Sequence of chain 1.C:
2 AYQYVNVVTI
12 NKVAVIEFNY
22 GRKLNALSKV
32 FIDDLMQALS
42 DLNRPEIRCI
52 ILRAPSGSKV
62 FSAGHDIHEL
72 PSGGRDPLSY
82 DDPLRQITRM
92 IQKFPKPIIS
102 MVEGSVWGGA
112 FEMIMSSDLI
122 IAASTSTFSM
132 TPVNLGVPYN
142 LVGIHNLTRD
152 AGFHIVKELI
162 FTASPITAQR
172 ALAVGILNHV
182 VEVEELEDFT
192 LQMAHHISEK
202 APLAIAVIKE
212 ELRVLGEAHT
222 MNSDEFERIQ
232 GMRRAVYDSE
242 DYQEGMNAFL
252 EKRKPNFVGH

This protein binds this small molecule.
Small molecule (SMILES): CC(C(=O)NCCNC(=O)CCNC(=O)[C@H](O)C(C)(C)COP(=O)(O)OP(=O)(O)OC[C@H]1O[C@@H](n2cnc3c(N)ncnc32)[C@H](O)[C@@H]1OP(=O)(O)O)=[N+]([O-])[O-]

Binding-site contacts:
Ligand atom C2 contacts residue ILE68 of chain 1.C at 3.6 Å (hydrophobic).
Ligand atom CP2 contacts residue THR132 of chain 1.C at 3.2 Å.
Ligand atom CP5 contacts residue PHE250 of chain 1.C at 3.5 Å (hydrophobic).
Ligand atom C6 contacts residue HIS66 of chain 1.C at 3.6 Å.
Ligand atom CS3 contacts residue GLY110 of chain 1.C at 3.4 Å.
Ligand atom OS5 contacts residue PRO133 of chain 1.C at 3.3 Å.
Ligand atom OS4 contacts residue LEU136 of chain 1.C at 3.1 Å.
Ligand atom CPB contacts residue LEU25 of chain 1.C at 3.6 Å (hydrophobic).
Ligand atom N7 contacts residue ALA64 of chain 1.C at 3.4 Å.
Ligand atom O22 contacts residue LYS60 of chain 1.C at 2.8 Å (salt-bridge).
Ligand atom OS4 contacts residue THR132 of chain 1.C at 3.3 Å (h-bond).
Ligand atom N1 contacts residue HIS66 of chain 1.C at 3.5 Å (h-bond).
Ligand atom O6 contacts residue LEU25 of chain 1.C at 3.6 Å.
Ligand atom OP1 contacts residue TRP108 of chain 1.C at 3.5 Å.
Ligand atom CP2 contacts residue ALA64 of chain 1.C at 3.6 Å (hydrophobic).
Ligand atom C4' contacts residue ARG23 of chain 1.C at 3.5 Å.
Ligand atom OP3 contacts residue LEU25 of chain 1.C at 3.6 Å.
Ligand atom CS1 contacts residue GLY110 of chain 1.C at 3.6 Å.
Ligand atom OS1 contacts residue GLY110 of chain 1.C at 2.9 Å (h-bond).
Ligand atom OS5 contacts residue TYR140 of chain 1.C at 3.6 Å.
Ligand atom N1 contacts residue ILE68 of chain 1.C at 3.1 Å (h-bond).
Ligand atom O4' contacts residue LYS24 of chain 1.C at 3.5 Å.
Ligand atom N contacts residue THR132 of chain 1.C at 3.2 Å (h-bond).
Ligand atom CS1 contacts residue HIS66 of chain 1.C at 3.6 Å.
Ligand atom OS1 contacts residue HIS66 of chain 1.C at 2.7 Å (h-bond).
Ligand atom O5' contacts residue LEU25 of chain 1.C at 3.6 Å.
Ligand atom CP3 contacts residue ALA64 of chain 1.C at 3.6 Å (hydrophobic).
Ligand atom N6 contacts residue ALA64 of chain 1.C at 3.1 Å (h-bond).
Ligand atom OS4 contacts residue PRO133 of chain 1.C at 3.5 Å.
Ligand atom CS1 contacts residue THR132 of chain 1.C at 3.6 Å.
Ligand atom NP1 contacts residue ALA64 of chain 1.C at 2.8 Å (h-bond).
Ligand atom N1 contacts residue ASP67 of chain 1.C at 3.5 Å.
Ligand atom NP1 contacts residue TRP108 of chain 1.C at 3.6 Å.
Ligand atom CP4 contacts residue TRP108 of chain 1.C at 3.6 Å (hydrophobic).
Ligand atom CP4 contacts residue ALA64 of chain 1.C at 3.6 Å (hydrophobic).
Ligand atom CP3 contacts residue TRP108 of chain 1.C at 3.5 Å (hydrophobic).
Ligand atom CS3 contacts residue TYR140 of chain 1.C at 3.6 Å (hydrophobic).
Ligand atom N6 contacts residue HIS66 of chain 1.C at 3.0 Å (h-bond).
Ligand atom OS1 contacts residue GLY65 of chain 1.C at 3.6 Å.
Ligand atom C2 contacts residue ASP67 of chain 1.C at 3.4 Å.